Binding-site contacts:
Ligand atom C4 contacts residue ASN47 of chain 1.A at 4.3 Å.
Ligand atom O5 contacts residue TYR14 of chain 1.A at 3.4 Å.
Ligand atom C5 contacts residue ASN47 of chain 1.A at 3.7 Å.
Ligand atom C5 contacts residue TYR14 of chain 1.A at 4.4 Å (hydrophobic).
Ligand atom C6 contacts residue TYR14 of chain 1.A at 4.0 Å (hydrophobic).
Ligand atom C2 contacts residue ASN47 of chain 1.A at 2.4 Å.
Ligand atom N2 contacts residue ASN47 of chain 1.A at 2.7 Å (h-bond).
Ligand atom O7 contacts residue ASN47 of chain 1.A at 3.1 Å (h-bond).
Ligand atom O6 contacts residue TYR14 of chain 1.A at 3.9 Å.
Ligand atom C8 contacts residue ARG620 of chain 1.A at 4.3 Å.
Ligand atom C7 contacts residue ASN47 of chain 1.A at 3.0 Å.
Ligand atom C1 contacts residue ASN47 of chain 1.A at 1.4 Å.
Ligand atom C8 contacts residue ASN47 of chain 1.A at 4.1 Å.
Ligand atom C3 contacts residue ASN47 of chain 1.A at 3.7 Å.
Ligand atom C1 contacts residue TYR14 of chain 1.A at 4.3 Å (hydrophobic).
Ligand atom O5 contacts residue ASN47 of chain 1.A at 2.5 Å (h-bond).

Sequence of chain 1.A:
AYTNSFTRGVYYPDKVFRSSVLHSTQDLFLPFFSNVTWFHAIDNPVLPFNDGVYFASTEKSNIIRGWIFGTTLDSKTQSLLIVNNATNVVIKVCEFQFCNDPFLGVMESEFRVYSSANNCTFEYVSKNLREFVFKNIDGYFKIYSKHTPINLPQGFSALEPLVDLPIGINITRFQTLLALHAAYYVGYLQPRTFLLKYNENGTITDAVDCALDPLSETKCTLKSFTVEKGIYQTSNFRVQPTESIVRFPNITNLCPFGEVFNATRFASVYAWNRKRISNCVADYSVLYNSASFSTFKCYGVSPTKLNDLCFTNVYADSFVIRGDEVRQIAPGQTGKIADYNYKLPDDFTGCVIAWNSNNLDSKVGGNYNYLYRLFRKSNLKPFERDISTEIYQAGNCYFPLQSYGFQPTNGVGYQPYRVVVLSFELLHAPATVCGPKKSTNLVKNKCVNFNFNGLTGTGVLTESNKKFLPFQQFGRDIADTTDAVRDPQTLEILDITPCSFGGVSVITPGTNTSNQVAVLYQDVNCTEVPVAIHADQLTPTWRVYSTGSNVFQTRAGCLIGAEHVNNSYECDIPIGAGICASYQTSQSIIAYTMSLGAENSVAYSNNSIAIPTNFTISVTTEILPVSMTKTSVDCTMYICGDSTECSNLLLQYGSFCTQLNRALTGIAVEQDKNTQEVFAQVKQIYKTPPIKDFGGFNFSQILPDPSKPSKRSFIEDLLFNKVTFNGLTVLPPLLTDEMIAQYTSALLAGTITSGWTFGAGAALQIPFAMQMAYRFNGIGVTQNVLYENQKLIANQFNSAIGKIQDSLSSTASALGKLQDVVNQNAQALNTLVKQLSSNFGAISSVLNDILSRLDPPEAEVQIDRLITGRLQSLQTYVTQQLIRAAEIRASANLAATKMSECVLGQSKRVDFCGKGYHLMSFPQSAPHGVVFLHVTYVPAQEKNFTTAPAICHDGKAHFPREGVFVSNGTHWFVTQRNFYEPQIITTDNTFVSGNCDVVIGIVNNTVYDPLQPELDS

This small molecule binds to this protein.
Small molecule (SMILES): CC(=O)N[C@@H]1[C@@H](O)[C@H](O)[C@@H](CO)O[C@H]1O